Binding-site contacts:
Ligand atom NC contacts residue MET57 of chain 2.A at 3.1 Å (h-bond).
Ligand atom C1B contacts residue MET57 of chain 2.A at 3.4 Å (hydrophobic).
Ligand atom O1A contacts residue TYR35 of chain 2.B at 2.3 Å (h-bond).
Ligand atom C1D contacts residue MET57 of chain 2.A at 3.3 Å (hydrophobic).
Ligand atom O2D contacts residue ARG20 of chain 2.B at 2.9 Å (salt-bridge).
Ligand atom C4D contacts residue MET57 of chain 2.B at 3.4 Å (hydrophobic).
Ligand atom CMC contacts residue LYS50 of chain 2.A at 3.5 Å.
Ligand atom ND contacts residue MET57 of chain 2.A at 3.0 Å.
Ligand atom CMD contacts residue GLU61 of chain 2.B at 3.6 Å.
Ligand atom NA contacts residue MET57 of chain 2.A at 3.5 Å (h-bond).
Ligand atom C1B contacts residue MET57 of chain 2.B at 3.5 Å (hydrophobic).
Ligand atom CGA contacts residue TYR35 of chain 2.B at 3.2 Å (hydrophobic).
Ligand atom NB contacts residue MET57 of chain 2.B at 3.1 Å (h-bond).
Ligand atom C4A contacts residue MET57 of chain 2.B at 3.4 Å (hydrophobic).
Ligand atom O2D contacts residue TYR35 of chain 2.A at 2.7 Å (h-bond).
Ligand atom C4A contacts residue MET57 of chain 2.A at 3.6 Å (hydrophobic).
Ligand atom NC contacts residue MET57 of chain 2.B at 3.0 Å (h-bond).
Ligand atom FE contacts residue MET57 of chain 2.A at 2.4 Å.
Ligand atom C1D contacts residue MET57 of chain 2.B at 3.4 Å (hydrophobic).
Ligand atom O2C contacts residue SER168 of chain 2.B at 2.8 Å.
Ligand atom O1A contacts residue ARG20 of chain 2.A at 2.8 Å (salt-bridge).
Ligand atom CGA contacts residue ARG20 of chain 2.A at 3.4 Å.
Ligand atom NB contacts residue MET57 of chain 2.A at 2.9 Å (h-bond).
Ligand atom O1D contacts residue HIS28 of chain 2.A at 3.0 Å.
Ligand atom CHB contacts residue MET57 of chain 2.A at 3.4 Å (hydrophobic).
Ligand atom O1B contacts residue LYS50 of chain 2.B at 2.9 Å (salt-bridge).
Ligand atom CGD contacts residue ARG20 of chain 2.B at 3.1 Å.
Ligand atom O1D contacts residue ARG20 of chain 2.B at 2.9 Å (salt-bridge).
Ligand atom FE contacts residue MET57 of chain 2.B at 2.4 Å.
Ligand atom O1B contacts residue SO41 of chain 2.Z at 3.6 Å.
Ligand atom NA contacts residue MET57 of chain 2.B at 3.3 Å.
Ligand atom O2B contacts residue SER168 of chain 2.B at 2.6 Å (h-bond).
Ligand atom CBB contacts residue SER168 of chain 2.B at 3.4 Å.
Ligand atom ND contacts residue MET57 of chain 2.B at 3.3 Å (h-bond).
Ligand atom CGB contacts residue SER168 of chain 2.B at 3.3 Å.
Ligand atom CMB contacts residue GLU61 of chain 2.A at 3.3 Å.
Ligand atom CHB contacts residue MET57 of chain 2.B at 3.5 Å (hydrophobic).
Ligand atom CMA contacts residue HIS28 of chain 2.B at 3.5 Å.
Ligand atom O2A contacts residue ARG20 of chain 2.A at 2.8 Å (salt-bridge).
Ligand atom CMD contacts residue MET57 of chain 2.B at 3.4 Å (hydrophobic).

Sequence of chain 2.B:
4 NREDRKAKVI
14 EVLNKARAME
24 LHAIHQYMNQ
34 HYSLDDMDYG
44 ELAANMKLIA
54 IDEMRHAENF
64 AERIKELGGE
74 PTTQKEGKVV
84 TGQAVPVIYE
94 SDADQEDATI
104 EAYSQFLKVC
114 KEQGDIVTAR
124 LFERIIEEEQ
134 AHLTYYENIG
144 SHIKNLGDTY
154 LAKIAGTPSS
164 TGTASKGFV

Sequence of chain 2.A:
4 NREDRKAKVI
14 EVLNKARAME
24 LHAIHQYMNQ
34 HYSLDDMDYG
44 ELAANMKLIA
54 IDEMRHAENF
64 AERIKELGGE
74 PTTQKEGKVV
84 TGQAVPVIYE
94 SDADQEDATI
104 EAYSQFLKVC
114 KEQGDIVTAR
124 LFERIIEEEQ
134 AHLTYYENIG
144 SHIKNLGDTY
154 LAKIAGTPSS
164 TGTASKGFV

This small molecule binds to this protein.
Small molecule (SMILES): CC1=C(CCC(=O)O)C2=Cc3c(CCC(=O)O)c(C)c4n3[Fe@]35n6c(c(C)c(CCC(=O)O)c6=CC1=[N+]23)=CC1=[N+]5C(=C4)C(C)=C1CCC(=O)O